A small-molecule ligand and the protein it binds are described below.
Small molecule (SMILES): N[C@@H](CCC(=O)O)C(=O)O

Sequence of chain 2.A:
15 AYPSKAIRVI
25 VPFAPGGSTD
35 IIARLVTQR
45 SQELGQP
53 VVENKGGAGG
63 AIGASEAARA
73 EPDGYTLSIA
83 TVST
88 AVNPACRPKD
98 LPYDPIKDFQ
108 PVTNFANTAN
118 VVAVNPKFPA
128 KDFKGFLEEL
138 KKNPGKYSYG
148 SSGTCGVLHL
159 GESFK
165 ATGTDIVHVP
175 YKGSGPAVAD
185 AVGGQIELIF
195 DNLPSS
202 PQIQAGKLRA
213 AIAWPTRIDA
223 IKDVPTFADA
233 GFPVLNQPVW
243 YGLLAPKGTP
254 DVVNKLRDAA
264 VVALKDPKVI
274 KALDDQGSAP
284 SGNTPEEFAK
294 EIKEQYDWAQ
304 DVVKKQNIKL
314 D

Binding-site contacts:
Ligand atom N contacts residue ASN196 of chain 2.A at 3.5 Å (h-bond).
Ligand atom CB contacts residue PHE27 of chain 2.A at 3.9 Å (hydrophobic).
Ligand atom OE1 contacts residue THR33 of chain 2.A at 2.6 Å (h-bond).
Ligand atom OXT contacts residue VAL84 of chain 2.A at 3.8 Å.
Ligand atom CD contacts residue PHE27 of chain 2.A at 3.5 Å (hydrophobic).
Ligand atom CB contacts residue THR33 of chain 2.A at 3.3 Å.
Ligand atom OE2 contacts residue GLY31 of chain 2.A at 3.6 Å.
Ligand atom CB contacts residue ASN196 of chain 2.A at 3.0 Å.
Ligand atom CA contacts residue PHE27 of chain 2.A at 3.5 Å (hydrophobic).
Ligand atom OXT contacts residue SER85 of chain 2.A at 2.8 Å (h-bond).
Ligand atom N contacts residue VAL154 of chain 2.A at 3.9 Å.
Ligand atom O contacts residue TYR243 of chain 2.A at 2.6 Å (h-bond).
Ligand atom N contacts residue SER149 of chain 2.A at 2.6 Å (h-bond).
Ligand atom N contacts residue LEU155 of chain 2.A at 3.4 Å.
Ligand atom OXT contacts residue THR83 of chain 2.A at 3.6 Å.
Ligand atom CA contacts residue ASN196 of chain 2.A at 3.5 Å.
Ligand atom CD contacts residue SER178 of chain 2.A at 3.9 Å.
Ligand atom O contacts residue ASN196 of chain 2.A at 3.4 Å (h-bond).
Ligand atom OE1 contacts residue GLY31 of chain 2.A at 3.8 Å.
Ligand atom CG contacts residue SER178 of chain 2.A at 3.8 Å.
Ligand atom N contacts residue SER85 of chain 2.A at 3.5 Å (h-bond).
Ligand atom OXT contacts residue VAL154 of chain 2.A at 3.1 Å.
Ligand atom OE2 contacts residue GLY177 of chain 2.A at 3.4 Å.
Ligand atom CD contacts residue THR33 of chain 2.A at 3.6 Å.
Ligand atom CG contacts residue PHE27 of chain 2.A at 3.8 Å (hydrophobic).
Ligand atom CB contacts residue TYR243 of chain 2.A at 3.8 Å (hydrophobic).
Ligand atom OE2 contacts residue SER178 of chain 2.A at 2.9 Å (h-bond).
Ligand atom CA contacts residue SER85 of chain 2.A at 3.7 Å.
Ligand atom C contacts residue ASN196 of chain 2.A at 3.7 Å.
Ligand atom C contacts residue THR83 of chain 2.A at 3.9 Å.
Ligand atom C contacts residue SER85 of chain 2.A at 3.6 Å.
Ligand atom CD contacts residue GLY31 of chain 2.A at 3.9 Å.
Ligand atom C contacts residue TYR243 of chain 2.A at 3.7 Å (hydrophobic).
Ligand atom OE1 contacts residue SER32 of chain 2.A at 3.5 Å (h-bond).
Ligand atom OE1 contacts residue PHE27 of chain 2.A at 3.5 Å.
Ligand atom C contacts residue VAL154 of chain 2.A at 3.7 Å (hydrophobic).
Ligand atom CA contacts residue SER149 of chain 2.A at 3.8 Å.
Ligand atom OE2 contacts residue PHE27 of chain 2.A at 3.6 Å.
Ligand atom CG contacts residue SER149 of chain 2.A at 3.5 Å.
Ligand atom CG contacts residue ASN196 of chain 2.A at 3.6 Å.